Sequence of chain 2.A:
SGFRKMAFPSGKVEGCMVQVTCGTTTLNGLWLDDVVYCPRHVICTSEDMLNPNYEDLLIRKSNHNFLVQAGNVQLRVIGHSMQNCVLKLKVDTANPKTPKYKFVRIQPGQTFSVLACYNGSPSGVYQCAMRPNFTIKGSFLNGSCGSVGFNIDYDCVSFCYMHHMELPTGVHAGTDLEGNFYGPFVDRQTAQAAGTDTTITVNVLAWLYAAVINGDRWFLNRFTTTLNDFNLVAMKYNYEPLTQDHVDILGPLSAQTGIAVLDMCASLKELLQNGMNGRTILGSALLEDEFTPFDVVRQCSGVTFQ

Sequence of chain 1.A:
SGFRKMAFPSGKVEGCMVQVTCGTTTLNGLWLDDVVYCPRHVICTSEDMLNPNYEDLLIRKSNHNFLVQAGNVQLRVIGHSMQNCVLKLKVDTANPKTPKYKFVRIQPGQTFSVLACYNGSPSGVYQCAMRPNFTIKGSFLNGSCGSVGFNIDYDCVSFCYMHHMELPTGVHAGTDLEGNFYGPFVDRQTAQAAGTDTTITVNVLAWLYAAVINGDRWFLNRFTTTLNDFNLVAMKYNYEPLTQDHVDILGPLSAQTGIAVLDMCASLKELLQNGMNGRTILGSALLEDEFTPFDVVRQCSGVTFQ

The small molecule below binds the protein below.
Small molecule (SMILES): O=C(N[C@@H](CC1CC1)C(=O)N[C@H](CO)C[C@@H]1CCNC1=O)OCc1ccccc1

Binding-site contacts:
Ligand atom O29 contacts residue GLU166 of chain 1.A at 3.0 Å (salt-bridge).
Ligand atom C07 contacts residue LEU141 of chain 1.A at 3.9 Å (hydrophobic).
Ligand atom C05 contacts residue CYS145 of chain 1.A at 3.1 Å (hydrophobic).
Ligand atom C12 contacts residue HIS41 of chain 1.A at 3.7 Å.
Ligand atom C05 contacts residue HIS163 of chain 1.A at 3.8 Å.
Ligand atom C17 contacts residue ARG188 of chain 1.A at 3.6 Å.
Ligand atom O13 contacts residue SER144 of chain 1.A at 3.5 Å (h-bond).
Ligand atom O01 contacts residue GLN189 of chain 1.A at 3.8 Å.
Ligand atom O11 contacts residue GLU166 of chain 1.A at 3.5 Å.
Ligand atom N09 contacts residue PHE140 of chain 1.A at 3.1 Å (h-bond).
Ligand atom N09 contacts residue GLU166 of chain 1.A at 3.0 Å (salt-bridge).
Ligand atom C15 contacts residue GLN189 of chain 1.A at 3.7 Å.
Ligand atom O13 contacts residue GLY143 of chain 1.A at 3.4 Å (h-bond).
Ligand atom C02 contacts residue HIS164 of chain 1.A at 3.7 Å.
Ligand atom O13 contacts residue CYS145 of chain 1.A at 2.6 Å (h-bond).
Ligand atom C20 contacts residue GLN189 of chain 1.A at 3.6 Å.
Ligand atom O11 contacts residue HIS163 of chain 1.A at 2.6 Å (h-bond).
Ligand atom C14 contacts residue HIS164 of chain 1.A at 3.6 Å.
Ligand atom C18 contacts residue ASP187 of chain 1.A at 3.7 Å.
Ligand atom O11 contacts residue MET165 of chain 1.A at 3.7 Å.
Ligand atom N03 contacts residue CYS145 of chain 1.A at 3.0 Å (h-bond).
Ligand atom C14 contacts residue GLN189 of chain 1.A at 3.8 Å.
Ligand atom O29 contacts residue MET165 of chain 1.A at 3.5 Å.
Ligand atom O11 contacts residue HIS172 of chain 1.A at 3.6 Å.
Ligand atom N09 contacts residue SER1 of chain 2.A at 3.9 Å.
Ligand atom C07 contacts residue ASN142 of chain 1.A at 3.8 Å.
Ligand atom N03 contacts residue HIS164 of chain 1.A at 3.0 Å (h-bond).
Ligand atom C18 contacts residue HIS41 of chain 1.A at 3.8 Å.
Ligand atom C15 contacts residue MET49 of chain 1.A at 3.8 Å (hydrophobic).
Ligand atom C10 contacts residue GLU166 of chain 1.A at 3.6 Å.
Ligand atom O21 contacts residue GLN189 of chain 1.A at 3.4 Å (h-bond).
Ligand atom C12 contacts residue CYS145 of chain 1.A at 2.0 Å (hydrophobic).
Ligand atom C04 contacts residue CYS145 of chain 1.A at 2.8 Å (hydrophobic).
Ligand atom C22 contacts residue GLU166 of chain 1.A at 3.2 Å.
Ligand atom C17 contacts residue ASP187 of chain 1.A at 3.7 Å.
Ligand atom C10 contacts residue PHE140 of chain 1.A at 3.9 Å (hydrophobic).
Ligand atom N19 contacts residue GLN189 of chain 1.A at 2.8 Å (h-bond).
Ligand atom O11 contacts residue PHE140 of chain 1.A at 3.5 Å.
Ligand atom C16 contacts residue HIS41 of chain 1.A at 3.6 Å.
Ligand atom C10 contacts residue HIS163 of chain 1.A at 3.6 Å.